Binding-site contacts:
Ligand atom C22 contacts residue ASN302 of chain 2.B at 3.4 Å.
Ligand atom O36 contacts residue ASP295 of chain 2.B at 3.0 Å (salt-bridge).
Ligand atom C3 contacts residue ILE294 of chain 2.B at 3.5 Å (hydrophobic).
Ligand atom N32 contacts residue TYR282 of chain 2.B at 3.3 Å (h-bond).
Ligand atom C8 contacts residue TYR282 of chain 2.B at 3.4 Å (hydrophobic).
Ligand atom C18 contacts residue ARG298 of chain 2.B at 3.8 Å.
Ligand atom C8 contacts residue LEU299 of chain 2.B at 3.6 Å (hydrophobic).
Ligand atom O37 contacts residue ASP295 of chain 2.B at 3.5 Å (salt-bridge).
Ligand atom C2 contacts residue GLU287 of chain 2.B at 3.8 Å.
Ligand atom O33 contacts residue ASP295 of chain 2.B at 3.8 Å.
Ligand atom C16 contacts residue TYR282 of chain 2.B at 3.3 Å (hydrophobic).
Ligand atom O36 contacts residue TYR289 of chain 2.B at 3.8 Å.
Ligand atom C7 contacts residue TYR282 of chain 2.B at 3.4 Å (hydrophobic).
Ligand atom C14 contacts residue TYR282 of chain 2.B at 3.2 Å (hydrophobic).
Ligand atom C13 contacts residue ARG298 of chain 2.B at 3.9 Å.
Ligand atom C13 contacts residue TYR282 of chain 2.B at 3.0 Å (hydrophobic).
Ligand atom N32 contacts residue ASP295 of chain 2.B at 3.4 Å (salt-bridge).
Ligand atom C12 contacts residue TYR282 of chain 2.B at 3.3 Å (hydrophobic).
Ligand atom C2 contacts residue TYR282 of chain 2.B at 3.7 Å (hydrophobic).
Ligand atom N31 contacts residue ARG298 of chain 2.B at 3.7 Å.
Ligand atom N31 contacts residue TYR282 of chain 2.B at 3.1 Å (h-bond).
Ligand atom CL4 contacts residue TYR282 of chain 2.B at 3.8 Å.
Ligand atom O33 contacts residue TYR289 of chain 2.B at 3.2 Å.
Ligand atom C21 contacts residue TYR282 of chain 2.B at 3.8 Å (hydrophobic).
Ligand atom N29 contacts residue ASN302 of chain 2.B at 3.6 Å.
Ligand atom C9 contacts residue ILE294 of chain 2.B at 3.3 Å (hydrophobic).
Ligand atom C9 contacts residue ASP295 of chain 2.B at 3.4 Å.
Ligand atom C1 contacts residue TYR282 of chain 2.B at 3.8 Å (hydrophobic).
Ligand atom O36 contacts residue TYR282 of chain 2.B at 3.4 Å (h-bond).
Ligand atom C21 contacts residue ARG298 of chain 2.B at 3.6 Å.
Ligand atom C24 contacts residue ASN302 of chain 2.B at 3.1 Å.
Ligand atom O33 contacts residue LEU299 of chain 2.B at 3.6 Å.
Ligand atom C6 contacts residue ARG298 of chain 2.B at 3.7 Å.
Ligand atom CL4 contacts residue ASN302 of chain 2.B at 3.7 Å.
Ligand atom O33 contacts residue TYR282 of chain 2.B at 3.5 Å.
Ligand atom C12 contacts residue ASN302 of chain 2.B at 3.9 Å.
Ligand atom C9 contacts residue ARG19 of chain 2.B at 3.3 Å.
Ligand atom O33 contacts residue PHE284 of chain 2.B at 3.0 Å.
Ligand atom C23 contacts residue TYR282 of chain 2.B at 3.6 Å (hydrophobic).
Ligand atom O35 contacts residue ARG298 of chain 2.B at 3.2 Å (salt-bridge).

This protein binds this small molecule.
Small molecule (SMILES): COc1ccccc1-c1noc(C)c1C(=O)N1CCN(c2cc(NC(=O)c3ccco3)c([N+](=O)[O-])cc2Cl)CC1

Sequence of chain 2.B:
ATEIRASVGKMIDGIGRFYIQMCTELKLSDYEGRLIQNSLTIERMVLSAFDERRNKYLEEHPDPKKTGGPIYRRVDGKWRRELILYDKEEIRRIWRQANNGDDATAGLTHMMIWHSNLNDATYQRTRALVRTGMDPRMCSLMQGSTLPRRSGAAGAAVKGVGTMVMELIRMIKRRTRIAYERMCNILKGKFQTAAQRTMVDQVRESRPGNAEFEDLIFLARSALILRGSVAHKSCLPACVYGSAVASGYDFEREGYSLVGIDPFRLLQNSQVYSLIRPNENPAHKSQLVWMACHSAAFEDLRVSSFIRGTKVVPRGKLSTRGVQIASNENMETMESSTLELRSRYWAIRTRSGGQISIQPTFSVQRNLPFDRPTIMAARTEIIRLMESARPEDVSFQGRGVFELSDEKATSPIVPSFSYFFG